A small-molecule ligand and the protein it binds are described below.
Small molecule (SMILES): CC(=O)N[C@H]1[C@H](O[C@H]2[C@H](O)[C@@H](NC(C)=O)CO[C@@H]2CO)O[C@H](CO)[C@@H](O)[C@@H]1O

Sequence of chain 6.A:
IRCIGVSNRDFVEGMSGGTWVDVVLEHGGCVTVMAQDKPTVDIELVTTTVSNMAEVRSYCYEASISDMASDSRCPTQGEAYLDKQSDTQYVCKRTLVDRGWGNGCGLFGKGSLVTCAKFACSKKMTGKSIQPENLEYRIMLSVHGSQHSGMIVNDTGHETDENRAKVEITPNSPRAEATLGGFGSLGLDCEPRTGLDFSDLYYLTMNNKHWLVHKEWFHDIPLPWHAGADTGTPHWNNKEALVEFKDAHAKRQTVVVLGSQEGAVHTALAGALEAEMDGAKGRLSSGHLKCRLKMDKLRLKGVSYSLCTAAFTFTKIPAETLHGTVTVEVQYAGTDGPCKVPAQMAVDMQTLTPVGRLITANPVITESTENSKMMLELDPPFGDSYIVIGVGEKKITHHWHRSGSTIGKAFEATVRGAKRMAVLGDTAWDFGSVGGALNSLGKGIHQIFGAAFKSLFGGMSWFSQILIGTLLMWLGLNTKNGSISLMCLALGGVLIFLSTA

Binding-site contacts:
Ligand atom O7 contacts residue ASN154 of chain 6.A at 1.3 Å (h-bond).
Ligand atom C3 contacts residue ASN154 of chain 6.A at 4.3 Å.
Ligand atom C7 contacts residue GLY150 of chain 6.A at 4.5 Å.
Ligand atom C7 contacts residue VAL153 of chain 6.A at 4.0 Å (hydrophobic).
Ligand atom C1 contacts residue ASN154 of chain 6.A at 2.6 Å.
Ligand atom C5 contacts residue THR156 of chain 6.A at 3.7 Å.
Ligand atom C6 contacts residue THR156 of chain 6.A at 4.2 Å.
Ligand atom O7 contacts residue GLY150 of chain 6.A at 4.2 Å.
Ligand atom C7 contacts residue ASN154 of chain 6.A at 1.9 Å.
Ligand atom O7 contacts residue VAL153 of chain 6.A at 2.8 Å (h-bond).
Ligand atom C1 contacts residue THR156 of chain 6.A at 4.1 Å.
Ligand atom O7 contacts residue THR156 of chain 6.A at 4.2 Å.
Ligand atom C8 contacts residue ASN154 of chain 6.A at 3.4 Å.
Ligand atom O5 contacts residue ASN154 of chain 6.A at 3.7 Å.
Ligand atom N2 contacts residue ASN154 of chain 6.A at 2.2 Å (h-bond).
Ligand atom O5 contacts residue THR156 of chain 6.A at 3.9 Å.
Ligand atom C8 contacts residue GLY150 of chain 6.A at 4.3 Å.
Ligand atom C2 contacts residue ASN154 of chain 6.A at 2.9 Å.